The protein below binds the small molecule below.
Small molecule (SMILES): N[C@@H](CCC(=O)O)C(=O)O

Binding-site contacts:
Ligand atom N contacts residue ALA284 of chain 1.F at 4.4 Å.
Ligand atom N contacts residue ARG291 of chain 1.F at 4.3 Å.
Ligand atom CA contacts residue GLY283 of chain 1.F at 4.5 Å.
Ligand atom OXT contacts residue LEU296 of chain 1.F at 4.0 Å.
Ligand atom OE2 contacts residue LYS298 of chain 1.F at 3.8 Å.
Ligand atom CG contacts residue ALA284 of chain 1.F at 4.3 Å (hydrophobic).
Ligand atom OXT contacts residue ALA287 of chain 1.F at 4.4 Å.
Ligand atom OXT contacts residue ALA284 of chain 1.F at 3.8 Å.
Ligand atom CD contacts residue ASP281 of chain 1.F at 4.4 Å.
Ligand atom O contacts residue GLY299 of chain 1.F at 3.1 Å (h-bond).
Ligand atom CG contacts residue ASP281 of chain 1.F at 3.4 Å.
Ligand atom CB contacts residue ALA284 of chain 1.F at 3.4 Å (hydrophobic).
Ligand atom O contacts residue LEU296 of chain 1.F at 3.9 Å.
Ligand atom O contacts residue LYS298 of chain 1.F at 3.7 Å.
Ligand atom C contacts residue ALA284 of chain 1.F at 3.6 Å (hydrophobic).
Ligand atom C contacts residue GLY299 of chain 1.F at 4.3 Å.
Ligand atom N contacts residue GLY283 of chain 1.F at 4.0 Å.
Ligand atom CG contacts residue GLY283 of chain 1.F at 4.4 Å.
Ligand atom CB contacts residue GLY283 of chain 1.F at 3.4 Å.
Ligand atom N contacts residue ALA287 of chain 1.F at 3.8 Å.
Ligand atom CA contacts residue ALA284 of chain 1.F at 4.3 Å (hydrophobic).
Ligand atom O contacts residue ALA284 of chain 1.F at 3.6 Å.

Sequence of chain 1.F:
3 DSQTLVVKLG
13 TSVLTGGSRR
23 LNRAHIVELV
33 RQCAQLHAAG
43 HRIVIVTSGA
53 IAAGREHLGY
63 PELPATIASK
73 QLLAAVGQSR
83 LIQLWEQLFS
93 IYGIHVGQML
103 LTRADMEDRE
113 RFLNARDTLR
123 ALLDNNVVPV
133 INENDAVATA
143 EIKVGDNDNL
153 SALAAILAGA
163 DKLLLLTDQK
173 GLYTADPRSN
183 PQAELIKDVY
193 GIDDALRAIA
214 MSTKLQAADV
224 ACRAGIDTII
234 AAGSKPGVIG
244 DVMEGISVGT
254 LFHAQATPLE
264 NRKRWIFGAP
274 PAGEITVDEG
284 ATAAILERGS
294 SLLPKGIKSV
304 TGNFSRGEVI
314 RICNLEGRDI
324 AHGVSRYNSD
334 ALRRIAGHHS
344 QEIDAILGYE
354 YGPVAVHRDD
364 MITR